Sequence of chain 1.B:
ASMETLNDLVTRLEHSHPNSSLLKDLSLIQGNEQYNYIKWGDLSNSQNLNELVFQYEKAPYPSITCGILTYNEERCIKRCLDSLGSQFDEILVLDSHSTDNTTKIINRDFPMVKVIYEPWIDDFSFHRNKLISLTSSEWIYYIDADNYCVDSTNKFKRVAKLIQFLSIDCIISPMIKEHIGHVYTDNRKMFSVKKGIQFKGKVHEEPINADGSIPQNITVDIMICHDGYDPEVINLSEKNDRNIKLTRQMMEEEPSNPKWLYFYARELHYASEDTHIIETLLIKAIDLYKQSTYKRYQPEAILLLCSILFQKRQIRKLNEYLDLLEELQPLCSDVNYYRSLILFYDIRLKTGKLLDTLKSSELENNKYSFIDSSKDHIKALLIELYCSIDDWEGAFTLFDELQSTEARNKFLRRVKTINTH

A small-molecule ligand and the protein it binds are described below.
Small molecule (SMILES): O=c1ccn([C@@H]2O[C@H](CO[P](=O)(O)O[P](=O)(O)O[C@H]3O[C@H](CO)[C@@H](O)[C@H](O)[C@H]3F)[C@@H](O)[C@H]2O)c(=O)[nH]1

Binding-site contacts:
Ligand atom N3 contacts residue TRP124 of chain 1.B at 3.3 Å.
Ligand atom PA contacts residue MG1 of chain 1.E at 3.1 Å.
Ligand atom O1A contacts residue ASP150 of chain 1.B at 2.6 Å (salt-bridge).
Ligand atom O1A contacts residue LYS243 of chain 1.B at 3.4 Å (salt-bridge).
Ligand atom O4' contacts residue LEU73 of chain 1.B at 3.4 Å.
Ligand atom PB contacts residue MG1 of chain 1.E at 3.2 Å.
Ligand atom O4 contacts residue ARG132 of chain 1.B at 2.7 Å (salt-bridge).
Ligand atom O1B contacts residue LYS243 of chain 1.B at 3.1 Å.
Ligand atom O4 contacts residue GLU209 of chain 1.B at 2.5 Å (salt-bridge).
Ligand atom O1 contacts residue MG1 of chain 1.E at 3.5 Å.
Ligand atom O2' contacts residue TYR75 of chain 1.B at 3.1 Å (h-bond).
Ligand atom O1B contacts residue TYR233 of chain 1.B at 3.6 Å (h-bond).
Ligand atom O3' contacts residue ALA149 of chain 1.B at 2.9 Å (h-bond).
Ligand atom O3 contacts residue LYS193 of chain 1.B at 2.7 Å (salt-bridge).
Ligand atom O2B contacts residue HIS230 of chain 1.B at 3.1 Å (h-bond).
Ligand atom O3A contacts residue ARG246 of chain 1.B at 3.4 Å (salt-bridge).
Ligand atom O6 contacts residue GLU209 of chain 1.B at 2.6 Å (salt-bridge).
Ligand atom O1A contacts residue MG1 of chain 1.E at 2.0 Å.
Ligand atom N3 contacts residue TYR75 of chain 1.B at 3.4 Å.
Ligand atom O3' contacts residue ASP148 of chain 1.B at 3.5 Å.
Ligand atom C4 contacts residue GLU209 of chain 1.B at 3.3 Å.
Ligand atom C7' contacts residue TRP124 of chain 1.B at 3.5 Å (hydrophobic).
Ligand atom O6 contacts residue HIS208 of chain 1.B at 2.8 Å (h-bond).
Ligand atom C3 contacts residue ASP148 of chain 1.B at 3.1 Å.
Ligand atom O2' contacts residue GLU77 of chain 1.B at 2.9 Å (salt-bridge).
Ligand atom C5' contacts residue PHE128 of chain 1.B at 3.5 Å (hydrophobic).
Ligand atom O3' contacts residue LEU73 of chain 1.B at 2.9 Å (h-bond).
Ligand atom O5' contacts residue MG1 of chain 1.E at 3.4 Å.
Ligand atom O6' contacts residue TYR75 of chain 1.B at 3.5 Å (h-bond).
Ligand atom O2B contacts residue LYS243 of chain 1.B at 2.7 Å (salt-bridge).
Ligand atom C2' contacts residue GLU77 of chain 1.B at 3.5 Å.
Ligand atom PB contacts residue LYS243 of chain 1.B at 3.5 Å.
Ligand atom O2' contacts residue THR74 of chain 1.B at 3.4 Å.
Ligand atom O2B contacts residue MG1 of chain 1.E at 2.1 Å.
Ligand atom C6' contacts residue TYR75 of chain 1.B at 3.5 Å (hydrophobic).
Ligand atom O6' contacts residue THR74 of chain 1.B at 3.0 Å (h-bond).
Ligand atom O7' contacts residue TRP124 of chain 1.B at 2.9 Å.
Ligand atom C6 contacts residue GLU209 of chain 1.B at 3.4 Å.
Ligand atom O2' contacts residue LEU73 of chain 1.B at 3.5 Å (h-bond).
Ligand atom O3 contacts residue ASP148 of chain 1.B at 2.9 Å (salt-bridge).